Sequence of chain 1.M:
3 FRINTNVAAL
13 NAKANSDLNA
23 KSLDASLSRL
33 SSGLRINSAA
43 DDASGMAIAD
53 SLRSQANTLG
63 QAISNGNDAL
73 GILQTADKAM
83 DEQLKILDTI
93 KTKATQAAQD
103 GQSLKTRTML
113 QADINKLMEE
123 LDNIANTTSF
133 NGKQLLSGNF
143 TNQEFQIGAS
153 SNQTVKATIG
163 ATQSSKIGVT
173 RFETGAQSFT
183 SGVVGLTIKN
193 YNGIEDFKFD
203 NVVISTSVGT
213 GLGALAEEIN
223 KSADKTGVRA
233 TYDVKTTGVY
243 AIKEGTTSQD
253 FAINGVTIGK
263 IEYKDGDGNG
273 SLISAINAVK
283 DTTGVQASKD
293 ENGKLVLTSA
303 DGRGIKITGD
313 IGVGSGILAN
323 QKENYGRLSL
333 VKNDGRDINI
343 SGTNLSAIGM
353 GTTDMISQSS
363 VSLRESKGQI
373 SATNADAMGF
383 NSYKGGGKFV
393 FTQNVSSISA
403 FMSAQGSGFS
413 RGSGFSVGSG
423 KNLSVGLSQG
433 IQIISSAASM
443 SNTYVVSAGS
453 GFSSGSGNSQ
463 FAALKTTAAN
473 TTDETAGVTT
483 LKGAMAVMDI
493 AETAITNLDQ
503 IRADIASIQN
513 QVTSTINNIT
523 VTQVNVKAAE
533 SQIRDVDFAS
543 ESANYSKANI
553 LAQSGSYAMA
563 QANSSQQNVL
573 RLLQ

This small molecule binds to this protein.
Small molecule (SMILES): C[C@H](O)[C@H](N)[C@@H]1O[C@](O)(C(=O)O)C[C@H](O)[C@@H]1N

Binding-site contacts:
Ligand atom C2 contacts residue SER398 of chain 1.M at 1.5 Å.
Ligand atom C1 contacts residue SER398 of chain 1.M at 2.6 Å.
Ligand atom C4 contacts residue SER398 of chain 1.M at 3.5 Å.
Ligand atom C5 contacts residue SER398 of chain 1.M at 4.0 Å.
Ligand atom C6 contacts residue SER398 of chain 1.M at 3.3 Å.
Ligand atom O8 contacts residue SER398 of chain 1.M at 3.8 Å.
Ligand atom O1B contacts residue SER398 of chain 1.M at 3.3 Å (h-bond).
Ligand atom O1A contacts residue SER398 of chain 1.M at 3.5 Å (h-bond).
Ligand atom O6 contacts residue SER398 of chain 1.M at 2.4 Å (h-bond).
Ligand atom C3 contacts residue SER398 of chain 1.M at 2.1 Å.
Ligand atom O4 contacts residue SER398 of chain 1.M at 4.3 Å.